Binding-site contacts:
Ligand atom C5 contacts residue ASN208 of chain 1.B at 3.6 Å.
Ligand atom O5 contacts residue ASN208 of chain 1.B at 2.3 Å (h-bond).
Ligand atom O7 contacts residue ASN208 of chain 1.B at 4.3 Å.
Ligand atom C3 contacts residue SER288 of chain 1.B at 3.9 Å.
Ligand atom C2 contacts residue ASN208 of chain 1.B at 2.5 Å.
Ligand atom C7 contacts residue ASN208 of chain 1.B at 3.8 Å.
Ligand atom O3 contacts residue SER288 of chain 1.B at 2.7 Å (h-bond).
Ligand atom C4 contacts residue TYR286 of chain 1.B at 3.9 Å (hydrophobic).
Ligand atom O6 contacts residue TYR286 of chain 1.B at 3.8 Å.
Ligand atom C6 contacts residue TYR286 of chain 1.B at 3.8 Å (hydrophobic).
Ligand atom C1 contacts residue ASN208 of chain 1.B at 1.4 Å.
Ligand atom C5 contacts residue TYR286 of chain 1.B at 3.8 Å (hydrophobic).
Ligand atom O5 contacts residue TYR286 of chain 1.B at 4.3 Å.
Ligand atom N2 contacts residue ASN208 of chain 1.B at 2.9 Å (h-bond).
Ligand atom C3 contacts residue TYR286 of chain 1.B at 4.0 Å (hydrophobic).
Ligand atom C5 contacts residue TYR286 of chain 1.B at 3.9 Å (hydrophobic).
Ligand atom C6 contacts residue TYR286 of chain 1.B at 4.2 Å (hydrophobic).
Ligand atom C3 contacts residue ASN208 of chain 1.B at 3.8 Å.
Ligand atom C4 contacts residue ASN208 of chain 1.B at 4.2 Å.

The small molecule below binds the protein below.
Small molecule (SMILES): CC(=O)N[C@H]1[C@H](O[C@H]2[C@H](O)[C@@H](NC(C)=O)CO[C@@H]2CO[C@@H]2O[C@@H](C)[C@@H](O)[C@@H](O)[C@@H]2O)O[C@H](CO)[C@@H](O)[C@@H]1O

Sequence of chain 1.B:
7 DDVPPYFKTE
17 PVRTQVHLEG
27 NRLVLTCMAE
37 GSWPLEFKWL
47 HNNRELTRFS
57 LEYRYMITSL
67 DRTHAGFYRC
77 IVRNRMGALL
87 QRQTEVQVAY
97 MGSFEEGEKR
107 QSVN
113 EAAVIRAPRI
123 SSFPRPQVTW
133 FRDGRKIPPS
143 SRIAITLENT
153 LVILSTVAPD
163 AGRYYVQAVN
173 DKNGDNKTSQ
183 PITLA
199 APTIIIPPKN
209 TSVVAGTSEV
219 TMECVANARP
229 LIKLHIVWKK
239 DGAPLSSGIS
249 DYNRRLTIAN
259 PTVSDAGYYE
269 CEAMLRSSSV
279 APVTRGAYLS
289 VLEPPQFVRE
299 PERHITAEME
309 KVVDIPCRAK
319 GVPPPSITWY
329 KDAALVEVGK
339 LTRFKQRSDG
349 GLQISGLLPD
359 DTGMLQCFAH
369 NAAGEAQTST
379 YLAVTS